Binding-site contacts:
Ligand atom C contacts residue LEU73 of chain 1.C at 3.5 Å (hydrophobic).
Ligand atom O contacts residue LEU73 of chain 1.A at 3.7 Å.
Ligand atom CG1 contacts residue PHE44 of chain 1.A at 3.8 Å (hydrophobic).
Ligand atom O contacts residue LEU73 of chain 1.A at 2.7 Å (h-bond).
Ligand atom CA contacts residue LEU73 of chain 1.A at 3.4 Å (hydrophobic).
Ligand atom CA contacts residue LEU73 of chain 1.C at 4.0 Å (hydrophobic).
Ligand atom N contacts residue LEU73 of chain 1.A at 3.1 Å (h-bond).
Ligand atom CG1 contacts residue LEU73 of chain 1.C at 3.9 Å (hydrophobic).
Ligand atom CA contacts residue ILE71 of chain 1.A at 3.6 Å (hydrophobic).
Ligand atom O contacts residue HIS64 of chain 1.A at 3.8 Å.
Ligand atom CG2 contacts residue PHE44 of chain 1.A at 3.7 Å (hydrophobic).
Ligand atom CG2 contacts residue VAL74 of chain 1.A at 3.6 Å (hydrophobic).
Ligand atom CA contacts residue ILE71 of chain 1.C at 3.4 Å (hydrophobic).
Ligand atom CA contacts residue LEU73 of chain 1.C at 3.2 Å (hydrophobic).
Ligand atom CG2 contacts residue LEU73 of chain 1.A at 3.9 Å (hydrophobic).
Ligand atom CD1 contacts residue MET60 of chain 1.A at 3.6 Å (hydrophobic).
Ligand atom CD1 contacts residue MET57 of chain 1.A at 3.6 Å (hydrophobic).
Ligand atom O contacts residue LEU73 of chain 1.C at 2.9 Å (h-bond).
Ligand atom CG contacts residue MET57 of chain 1.C at 3.6 Å (hydrophobic).
Ligand atom N contacts residue LEU73 of chain 1.C at 2.9 Å (h-bond).
Ligand atom O contacts residue HIS64 of chain 1.C at 3.6 Å.
Ligand atom CB contacts residue LEU73 of chain 1.A at 4.0 Å (hydrophobic).
Ligand atom O contacts residue GLY72 of chain 1.A at 3.2 Å.
Ligand atom CE contacts residue MET57 of chain 1.C at 3.7 Å (hydrophobic).
Ligand atom N contacts residue ILE71 of chain 1.A at 3.1 Å (h-bond).
Ligand atom CE contacts residue ASP61 of chain 1.C at 3.9 Å.
Ligand atom CG contacts residue LEU73 of chain 1.A at 3.6 Å (hydrophobic).
Ligand atom O contacts residue LEU73 of chain 1.C at 3.8 Å.
Ligand atom C contacts residue LEU73 of chain 1.A at 3.7 Å (hydrophobic).
Ligand atom C contacts residue LEU73 of chain 1.C at 3.8 Å (hydrophobic).
Ligand atom C contacts residue ILE71 of chain 1.C at 3.9 Å (hydrophobic).
Ligand atom C contacts residue LEU73 of chain 1.A at 3.9 Å (hydrophobic).
Ligand atom CB contacts residue ILE71 of chain 1.A at 4.0 Å (hydrophobic).
Ligand atom O contacts residue GLY72 of chain 1.C at 3.6 Å.
Ligand atom N contacts residue ILE71 of chain 1.C at 3.4 Å (h-bond).
Ligand atom O contacts residue ILE71 of chain 1.A at 3.9 Å.
Ligand atom O contacts residue ILE71 of chain 1.C at 4.0 Å.
Ligand atom C contacts residue ILE71 of chain 1.A at 3.9 Å (hydrophobic).
Ligand atom SD contacts residue ASP61 of chain 1.C at 3.8 Å.
Ligand atom O contacts residue VAL74 of chain 1.A at 3.8 Å.

A protein and the small-molecule ligand that binds it are described below.
Small molecule (SMILES): CC[C@H](C)[C@H](NC(=O)[C@@H]1CCCN1C(=O)[C@@H](N)CCC(N)=O)C(=O)N[C@@H](CO)C(=O)N[C@H](C(=O)N[C@H](C(=O)N[C@@H](CCSC)C(=O)N[C@H](C(=O)N[C@H](C=O)[C@@H](C)O)C(C)C)[C@@H](C)O)C(C)C

Sequence of chain 1.C:
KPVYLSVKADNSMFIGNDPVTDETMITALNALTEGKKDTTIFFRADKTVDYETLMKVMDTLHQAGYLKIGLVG

Sequence of chain 1.A:
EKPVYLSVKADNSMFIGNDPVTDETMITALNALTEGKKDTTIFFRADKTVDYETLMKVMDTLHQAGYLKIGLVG